A small-molecule ligand and the protein it binds are described below.
Small molecule (SMILES): CC(=O)N[C@@H]1[C@@H](O)[C@H](O)[C@@H](CO)O[C@H]1O

Sequence of chain 1.D:
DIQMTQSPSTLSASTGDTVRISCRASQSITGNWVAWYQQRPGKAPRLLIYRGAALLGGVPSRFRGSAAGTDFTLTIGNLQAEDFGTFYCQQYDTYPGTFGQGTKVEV

Binding-site contacts:
Ligand atom O7 contacts residue GLN27 of chain 1.D at 4.5 Å.
Ligand atom N2 contacts residue GLN27 of chain 1.D at 3.4 Å (h-bond).
Ligand atom C2 contacts residue GLN27 of chain 1.D at 4.3 Å.
Ligand atom C4 contacts residue ASN105 of chain 1.B at 4.3 Å.
Ligand atom O7 contacts residue ASN105 of chain 1.B at 2.8 Å (h-bond).
Ligand atom C8 contacts residue GLN27 of chain 1.D at 3.3 Å.
Ligand atom O5 contacts residue ASN105 of chain 1.B at 2.4 Å (h-bond).
Ligand atom C3 contacts residue GLN27 of chain 1.D at 4.0 Å.
Ligand atom O3 contacts residue GLN27 of chain 1.D at 3.4 Å (h-bond).
Ligand atom C7 contacts residue GLN27 of chain 1.D at 3.6 Å.
Ligand atom C1 contacts residue ASN105 of chain 1.B at 1.4 Å.
Ligand atom C8 contacts residue SER28 of chain 1.D at 4.1 Å.
Ligand atom C2 contacts residue ASN105 of chain 1.B at 2.5 Å.
Ligand atom C3 contacts residue ASN105 of chain 1.B at 3.8 Å.
Ligand atom N2 contacts residue ASN105 of chain 1.B at 2.9 Å (h-bond).
Ligand atom C5 contacts residue ASN105 of chain 1.B at 3.7 Å.
Ligand atom C7 contacts residue ASN105 of chain 1.B at 3.4 Å.
Ligand atom C1 contacts residue SER28 of chain 1.D at 4.2 Å.
Ligand atom N2 contacts residue SER28 of chain 1.D at 4.3 Å.

Sequence of chain 1.B:
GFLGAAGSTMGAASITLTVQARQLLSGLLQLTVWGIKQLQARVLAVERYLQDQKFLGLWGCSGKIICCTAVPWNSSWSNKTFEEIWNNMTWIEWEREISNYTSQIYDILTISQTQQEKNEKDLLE